This small molecule binds to this protein.
Small molecule (SMILES): CC(=O)N[C@@H]1[C@@H](O)[C@H](O)[C@@H](CO)O[C@H]1O

Binding-site contacts:
Ligand atom O5 contacts residue ASN657 of chain 1.A at 2.4 Å (h-bond).
Ligand atom C2 contacts residue ASN657 of chain 1.A at 2.5 Å.
Ligand atom C1 contacts residue ASN657 of chain 1.A at 1.4 Å.
Ligand atom C7 contacts residue ASN657 of chain 1.A at 3.1 Å.
Ligand atom C5 contacts residue ASN657 of chain 1.A at 3.6 Å.
Ligand atom O7 contacts residue VAL656 of chain 1.A at 4.3 Å.
Ligand atom N2 contacts residue HIS655 of chain 1.A at 4.5 Å.
Ligand atom C7 contacts residue HIS655 of chain 1.A at 4.4 Å.
Ligand atom C8 contacts residue ASN657 of chain 1.A at 3.4 Å.
Ligand atom C8 contacts residue HIS655 of chain 1.A at 3.2 Å.
Ligand atom C4 contacts residue ASN657 of chain 1.A at 4.2 Å.
Ligand atom C8 contacts residue VAL656 of chain 1.A at 3.5 Å (hydrophobic).
Ligand atom C3 contacts residue ASN657 of chain 1.A at 3.8 Å.
Ligand atom C7 contacts residue VAL656 of chain 1.A at 4.2 Å (hydrophobic).
Ligand atom N2 contacts residue ASN657 of chain 1.A at 2.9 Å (h-bond).
Ligand atom O7 contacts residue ASN657 of chain 1.A at 2.9 Å (h-bond).

Sequence of chain 1.A:
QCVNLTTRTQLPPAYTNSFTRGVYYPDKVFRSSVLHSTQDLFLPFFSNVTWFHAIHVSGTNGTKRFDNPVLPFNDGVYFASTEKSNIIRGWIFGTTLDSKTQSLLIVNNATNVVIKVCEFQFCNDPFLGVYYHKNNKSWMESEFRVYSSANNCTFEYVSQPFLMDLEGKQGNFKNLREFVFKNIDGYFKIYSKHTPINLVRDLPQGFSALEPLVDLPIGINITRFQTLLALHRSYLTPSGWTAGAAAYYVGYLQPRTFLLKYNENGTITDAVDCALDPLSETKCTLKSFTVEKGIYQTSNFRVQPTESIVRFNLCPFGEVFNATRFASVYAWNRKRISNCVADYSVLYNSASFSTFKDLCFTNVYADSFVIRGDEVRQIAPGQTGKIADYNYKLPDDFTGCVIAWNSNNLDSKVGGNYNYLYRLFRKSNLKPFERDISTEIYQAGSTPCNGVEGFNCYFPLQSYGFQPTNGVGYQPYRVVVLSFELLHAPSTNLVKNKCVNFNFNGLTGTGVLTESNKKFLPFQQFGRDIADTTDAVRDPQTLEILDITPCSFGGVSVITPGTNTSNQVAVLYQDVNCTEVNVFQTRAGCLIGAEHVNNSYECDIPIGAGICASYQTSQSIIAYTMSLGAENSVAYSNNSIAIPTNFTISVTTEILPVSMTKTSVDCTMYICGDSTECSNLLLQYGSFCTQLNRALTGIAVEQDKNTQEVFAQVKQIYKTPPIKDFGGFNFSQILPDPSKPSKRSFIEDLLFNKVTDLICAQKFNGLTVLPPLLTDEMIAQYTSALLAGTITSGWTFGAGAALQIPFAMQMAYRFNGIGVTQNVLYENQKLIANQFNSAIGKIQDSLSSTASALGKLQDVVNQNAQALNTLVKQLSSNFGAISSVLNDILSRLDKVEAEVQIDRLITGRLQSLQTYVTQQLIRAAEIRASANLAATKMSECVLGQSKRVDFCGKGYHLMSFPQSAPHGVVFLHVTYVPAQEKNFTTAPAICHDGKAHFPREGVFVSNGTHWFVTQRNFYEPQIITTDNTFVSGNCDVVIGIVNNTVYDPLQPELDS